This protein binds this small molecule.
Small molecule (SMILES): CC(=O)N[C@@H]1[C@@H](O)[C@H](O)[C@@H](CO)O[C@H]1O

Binding-site contacts:
Ligand atom C8 contacts residue ALA555 of chain 2.B at 3.5 Å (hydrophobic).
Ligand atom C5 contacts residue ASN547 of chain 2.B at 3.7 Å.
Ligand atom C1 contacts residue ASN547 of chain 2.B at 1.5 Å.
Ligand atom N2 contacts residue ASN547 of chain 2.B at 3.8 Å.
Ligand atom C4 contacts residue ASN547 of chain 2.B at 3.7 Å.
Ligand atom C7 contacts residue CYS554 of chain 2.B at 3.8 Å (hydrophobic).
Ligand atom O3 contacts residue ASN547 of chain 2.B at 2.1 Å (h-bond).
Ligand atom C7 contacts residue ALA555 of chain 2.B at 4.1 Å (hydrophobic).
Ligand atom C8 contacts residue CYS554 of chain 2.B at 3.3 Å (hydrophobic).
Ligand atom O6 contacts residue ASN547 of chain 2.B at 4.4 Å.
Ligand atom C7 contacts residue THR553 of chain 2.B at 4.4 Å.
Ligand atom C3 contacts residue ASN547 of chain 2.B at 2.9 Å.
Ligand atom C7 contacts residue ASN547 of chain 2.B at 4.2 Å.
Ligand atom C8 contacts residue ASN547 of chain 2.B at 3.6 Å.
Ligand atom C8 contacts residue CYS546 of chain 2.B at 4.4 Å (hydrophobic).
Ligand atom O7 contacts residue CYS554 of chain 2.B at 3.7 Å.
Ligand atom O5 contacts residue ASN547 of chain 2.B at 2.3 Å (h-bond).
Ligand atom C8 contacts residue THR553 of chain 2.B at 3.1 Å.
Ligand atom C2 contacts residue ASN547 of chain 2.B at 2.7 Å.
Ligand atom O7 contacts residue ALA555 of chain 2.B at 3.6 Å.

Sequence of chain 2.B:
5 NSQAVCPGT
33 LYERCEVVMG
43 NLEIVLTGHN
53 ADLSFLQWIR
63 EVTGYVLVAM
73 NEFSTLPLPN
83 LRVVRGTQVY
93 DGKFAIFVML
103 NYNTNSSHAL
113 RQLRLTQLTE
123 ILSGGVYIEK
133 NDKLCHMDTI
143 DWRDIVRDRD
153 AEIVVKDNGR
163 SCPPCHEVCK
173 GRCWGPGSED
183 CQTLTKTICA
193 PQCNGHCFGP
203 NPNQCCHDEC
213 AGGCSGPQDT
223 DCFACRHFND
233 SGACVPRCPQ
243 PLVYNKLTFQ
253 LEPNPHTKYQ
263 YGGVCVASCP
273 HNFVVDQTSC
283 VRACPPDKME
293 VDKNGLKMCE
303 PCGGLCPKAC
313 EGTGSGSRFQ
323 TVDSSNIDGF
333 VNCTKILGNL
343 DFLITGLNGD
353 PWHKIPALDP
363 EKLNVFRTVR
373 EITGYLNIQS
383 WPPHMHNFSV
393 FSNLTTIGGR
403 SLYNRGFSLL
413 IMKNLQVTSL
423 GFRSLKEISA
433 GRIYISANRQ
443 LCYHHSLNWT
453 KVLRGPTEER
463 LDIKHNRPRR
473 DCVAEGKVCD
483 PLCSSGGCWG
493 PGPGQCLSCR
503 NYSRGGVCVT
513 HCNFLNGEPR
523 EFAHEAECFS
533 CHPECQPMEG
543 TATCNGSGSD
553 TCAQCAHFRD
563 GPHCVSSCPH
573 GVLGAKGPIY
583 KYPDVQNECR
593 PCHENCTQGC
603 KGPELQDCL